Sequence of chain 1.C:
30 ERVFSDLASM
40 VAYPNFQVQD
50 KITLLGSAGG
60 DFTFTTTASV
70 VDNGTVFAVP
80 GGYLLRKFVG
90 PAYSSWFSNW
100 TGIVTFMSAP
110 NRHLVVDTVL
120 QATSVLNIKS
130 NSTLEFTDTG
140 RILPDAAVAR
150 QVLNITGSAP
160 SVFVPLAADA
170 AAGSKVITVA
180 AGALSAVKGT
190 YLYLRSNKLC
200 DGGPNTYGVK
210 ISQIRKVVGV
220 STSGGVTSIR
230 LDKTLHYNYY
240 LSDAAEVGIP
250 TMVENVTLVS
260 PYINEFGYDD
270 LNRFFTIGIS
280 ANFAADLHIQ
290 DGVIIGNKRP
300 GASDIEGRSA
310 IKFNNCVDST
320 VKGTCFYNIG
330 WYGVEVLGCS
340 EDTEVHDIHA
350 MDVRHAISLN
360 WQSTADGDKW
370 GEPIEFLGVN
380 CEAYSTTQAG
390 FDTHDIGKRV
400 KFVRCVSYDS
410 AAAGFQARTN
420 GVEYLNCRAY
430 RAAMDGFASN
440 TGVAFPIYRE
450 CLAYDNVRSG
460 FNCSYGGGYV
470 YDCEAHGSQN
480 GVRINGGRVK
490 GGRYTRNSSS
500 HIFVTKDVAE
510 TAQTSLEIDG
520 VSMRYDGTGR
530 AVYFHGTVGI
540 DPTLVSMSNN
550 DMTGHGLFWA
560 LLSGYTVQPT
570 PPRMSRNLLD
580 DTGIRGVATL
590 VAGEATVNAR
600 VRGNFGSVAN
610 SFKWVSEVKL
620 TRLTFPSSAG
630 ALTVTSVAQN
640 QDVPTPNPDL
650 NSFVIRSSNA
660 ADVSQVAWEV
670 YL

Sequence of chain 1.B:
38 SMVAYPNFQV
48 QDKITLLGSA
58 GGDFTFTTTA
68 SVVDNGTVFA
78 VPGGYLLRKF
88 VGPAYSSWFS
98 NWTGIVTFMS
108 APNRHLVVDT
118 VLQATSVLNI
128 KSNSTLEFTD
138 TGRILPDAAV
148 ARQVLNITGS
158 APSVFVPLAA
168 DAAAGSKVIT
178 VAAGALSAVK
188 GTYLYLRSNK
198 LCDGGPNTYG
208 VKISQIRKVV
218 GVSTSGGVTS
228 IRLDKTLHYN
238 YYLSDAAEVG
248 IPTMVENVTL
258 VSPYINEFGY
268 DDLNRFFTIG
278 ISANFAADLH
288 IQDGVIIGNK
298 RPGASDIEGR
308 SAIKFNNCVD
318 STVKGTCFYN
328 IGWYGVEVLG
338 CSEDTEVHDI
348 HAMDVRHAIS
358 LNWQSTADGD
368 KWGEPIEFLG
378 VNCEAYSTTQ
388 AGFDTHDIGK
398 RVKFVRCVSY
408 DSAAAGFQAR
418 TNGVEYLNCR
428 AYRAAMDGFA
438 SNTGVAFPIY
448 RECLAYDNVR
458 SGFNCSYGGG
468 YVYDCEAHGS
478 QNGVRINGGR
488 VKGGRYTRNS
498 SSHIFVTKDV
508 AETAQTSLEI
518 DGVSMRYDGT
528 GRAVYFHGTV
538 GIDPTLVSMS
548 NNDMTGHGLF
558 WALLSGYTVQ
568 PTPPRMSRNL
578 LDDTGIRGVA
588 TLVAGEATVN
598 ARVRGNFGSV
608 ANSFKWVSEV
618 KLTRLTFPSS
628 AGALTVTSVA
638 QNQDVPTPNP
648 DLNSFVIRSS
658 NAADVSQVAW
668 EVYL

The protein below binds the small molecule below.
Small molecule (SMILES): CC(=O)O[C@H]1[C@H](O)[C@H](O[C@@H]2[C@@H](O)[C@H](O)O[C@H](CO)[C@H]2O)O[C@@H](C)[C@H]1O

Binding-site contacts:
Ligand atom C3 contacts residue 98X1 of chain 1.BA at 3.5 Å.
Ligand atom O7 contacts residue ARG398 of chain 1.C at 3.9 Å.
Ligand atom C8 contacts residue 98X1 of chain 1.BA at 3.3 Å.
Ligand atom C5 contacts residue 98X1 of chain 1.BA at 3.4 Å.
Ligand atom O3 contacts residue 98X1 of chain 1.BA at 3.1 Å (h-bond).
Ligand atom C4 contacts residue 98X1 of chain 1.BA at 2.4 Å.
Ligand atom O6 contacts residue LYS197 of chain 1.C at 3.4 Å (salt-bridge).
Ligand atom C3 contacts residue ASP454 of chain 1.B at 3.8 Å.
Ligand atom C7 contacts residue ARG398 of chain 1.C at 4.2 Å.
Ligand atom C8 contacts residue ASP454 of chain 1.B at 3.3 Å.
Ligand atom C8 contacts residue ARG430 of chain 1.B at 4.2 Å.
Ligand atom O5 contacts residue ARG495 of chain 1.B at 4.4 Å.
Ligand atom C1 contacts residue ARG495 of chain 1.B at 4.1 Å.
Ligand atom C8 contacts residue ARG398 of chain 1.C at 3.8 Å.
Ligand atom O4 contacts residue ASP200 of chain 1.C at 4.2 Å.
Ligand atom O5 contacts residue 98X1 of chain 1.BA at 4.2 Å.
Ligand atom O6 contacts residue ASN237 of chain 1.C at 2.9 Å (h-bond).
Ligand atom C6 contacts residue LYS197 of chain 1.C at 3.3 Å.
Ligand atom O2 contacts residue ASP454 of chain 1.B at 2.5 Å (salt-bridge).
Ligand atom C6 contacts residue 98X1 of chain 1.BA at 3.3 Å.
Ligand atom C2 contacts residue ASP454 of chain 1.B at 3.4 Å.
Ligand atom C7 contacts residue 98X1 of chain 1.BA at 3.2 Å.
Ligand atom O2 contacts residue ARG495 of chain 1.B at 3.6 Å.
Ligand atom O4 contacts residue 98X1 of chain 1.BA at 1.4 Å.
Ligand atom C2 contacts residue ARG495 of chain 1.B at 3.6 Å.
Ligand atom C6 contacts residue ASN237 of chain 1.C at 4.2 Å.
Ligand atom C8 contacts residue TYR453 of chain 1.B at 4.2 Å (hydrophobic).
Ligand atom C8 contacts residue TYR429 of chain 1.B at 3.9 Å (hydrophobic).
Ligand atom O7 contacts residue ARG430 of chain 1.B at 4.2 Å.
Ligand atom O5 contacts residue ASN237 of chain 1.C at 4.2 Å.
Ligand atom O3 contacts residue ASP454 of chain 1.B at 3.1 Å (salt-bridge).
Ligand atom O7 contacts residue ASP454 of chain 1.B at 4.1 Å.
Ligand atom O7 contacts residue 98X1 of chain 1.BA at 3.4 Å (h-bond).
Ligand atom C2 contacts residue 98X1 of chain 1.BA at 4.3 Å.
Ligand atom O4 contacts residue ARG495 of chain 1.B at 3.9 Å.
Ligand atom C7 contacts residue ASP454 of chain 1.B at 3.3 Å.